A small-molecule ligand and the protein it binds are described below.
Small molecule (SMILES): N[C@@H](Cc1c[nH]c2ccccc12)C(=O)O

Sequence of chain 1.F:
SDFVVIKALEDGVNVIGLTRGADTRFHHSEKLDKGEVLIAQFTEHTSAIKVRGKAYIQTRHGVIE

Sequence of chain 4.D:
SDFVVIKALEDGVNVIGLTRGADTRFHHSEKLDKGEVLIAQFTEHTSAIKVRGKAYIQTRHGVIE

Binding-site contacts:
Ligand atom CA contacts residue THR19 of chain 1.F at 3.7 Å.
Ligand atom CD1 contacts residue GLN41 of chain 4.D at 3.6 Å.
Ligand atom CA contacts residue THR24 of chain 1.F at 3.2 Å.
Ligand atom CG contacts residue SER47 of chain 1.F at 3.8 Å.
Ligand atom C contacts residue GLY21 of chain 1.F at 3.4 Å.
Ligand atom CB contacts residue SER47 of chain 1.F at 3.4 Å.
Ligand atom O contacts residue GLY21 of chain 1.F at 3.0 Å (h-bond).
Ligand atom NE1 contacts residue ALA40 of chain 4.D at 3.9 Å.
Ligand atom C contacts residue THR43 of chain 4.D at 3.5 Å.
Ligand atom OXT contacts residue GLY21 of chain 1.F at 3.9 Å.
Ligand atom OXT contacts residue HIS45 of chain 4.D at 3.8 Å.
Ligand atom CH2 contacts residue GLY17 of chain 4.D at 3.5 Å.
Ligand atom O contacts residue THR43 of chain 4.D at 3.6 Å.
Ligand atom OXT contacts residue THR46 of chain 4.D at 2.8 Å (h-bond).
Ligand atom CA contacts residue SER47 of chain 1.F at 3.9 Å.
Ligand atom CD1 contacts residue SER47 of chain 1.F at 3.5 Å.
Ligand atom CZ3 contacts residue GLY17 of chain 4.D at 3.7 Å.
Ligand atom N contacts residue THR24 of chain 1.F at 2.8 Å (h-bond).
Ligand atom N contacts residue GLY21 of chain 1.F at 2.7 Å (h-bond).
Ligand atom O contacts residue THR19 of chain 1.F at 4.0 Å.
Ligand atom CB contacts residue THR19 of chain 1.F at 3.7 Å.
Ligand atom N contacts residue THR19 of chain 1.F at 2.8 Å (h-bond).
Ligand atom CE2 contacts residue GLN41 of chain 4.D at 3.9 Å.
Ligand atom CE3 contacts residue HIS28 of chain 4.D at 4.0 Å.
Ligand atom OXT contacts residue THR43 of chain 4.D at 2.6 Å (h-bond).
Ligand atom N contacts residue ARG20 of chain 1.F at 4.0 Å.
Ligand atom CZ2 contacts residue THR46 of chain 4.D at 3.9 Å.
Ligand atom NE1 contacts residue GLN41 of chain 4.D at 2.9 Å (h-bond).
Ligand atom CB contacts residue THR24 of chain 1.F at 3.6 Å.
Ligand atom CD1 contacts residue THR43 of chain 4.D at 3.9 Å.
Ligand atom CA contacts residue GLY21 of chain 1.F at 3.5 Å.
Ligand atom CD2 contacts residue THR46 of chain 4.D at 4.0 Å.
Ligand atom N contacts residue ASP23 of chain 1.F at 3.2 Å (salt-bridge).
Ligand atom CZ3 contacts residue HIS28 of chain 4.D at 4.0 Å.
Ligand atom C contacts residue THR46 of chain 4.D at 3.9 Å.
Ligand atom CZ2 contacts residue ALA40 of chain 4.D at 3.9 Å (hydrophobic).
Ligand atom O contacts residue SER47 of chain 1.F at 2.9 Å (h-bond).
Ligand atom CZ2 contacts residue ILE49 of chain 4.D at 3.9 Å (hydrophobic).
Ligand atom O contacts residue ARG20 of chain 1.F at 3.5 Å.
Ligand atom C contacts residue SER47 of chain 1.F at 3.5 Å.